Sequence of chain 3.A:
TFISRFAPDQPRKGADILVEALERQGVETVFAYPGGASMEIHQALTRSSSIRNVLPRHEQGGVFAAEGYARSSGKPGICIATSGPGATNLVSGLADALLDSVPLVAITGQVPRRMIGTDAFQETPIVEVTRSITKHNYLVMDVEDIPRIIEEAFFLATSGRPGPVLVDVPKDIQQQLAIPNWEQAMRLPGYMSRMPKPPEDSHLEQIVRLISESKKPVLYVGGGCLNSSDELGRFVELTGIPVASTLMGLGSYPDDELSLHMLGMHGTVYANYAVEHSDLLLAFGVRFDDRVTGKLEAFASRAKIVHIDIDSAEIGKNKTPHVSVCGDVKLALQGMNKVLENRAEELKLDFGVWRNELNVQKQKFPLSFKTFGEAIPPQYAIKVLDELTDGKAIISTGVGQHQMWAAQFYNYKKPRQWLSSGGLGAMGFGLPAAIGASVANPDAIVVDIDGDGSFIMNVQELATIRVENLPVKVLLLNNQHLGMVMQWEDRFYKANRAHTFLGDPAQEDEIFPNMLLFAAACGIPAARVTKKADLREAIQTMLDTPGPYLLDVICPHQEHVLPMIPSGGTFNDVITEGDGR

A protein and the small-molecule ligand that binds it are described below.
Small molecule (SMILES): Cc1ncc(C[n+]2c([C@@](C)(O)OO)sc(CCOP(=O)(O)OP(=O)(O)O)c2C)c(N)n1

Binding-site contacts:
Ligand atom OAK contacts residue ASP453 of chain 3.A at 2.8 Å (salt-bridge).
Ligand atom OAT contacts residue VAL400 of chain 3.A at 3.5 Å (h-bond).
Ligand atom CAA contacts residue ASN89 of chain 2.A at 3.4 Å.
Ligand atom OAK contacts residue GLY454 of chain 3.A at 3.1 Å (h-bond).
Ligand atom CAO contacts residue LEU483 of chain 3.A at 3.5 Å (hydrophobic).
Ligand atom CAA contacts residue GLU59 of chain 2.A at 3.5 Å.
Ligand atom N1 contacts residue GLU59 of chain 2.A at 2.8 Å (salt-bridge).
Ligand atom OAI contacts residue MG1 of chain 3.B at 2.0 Å.
Ligand atom OAJ contacts residue GLY484 of chain 3.A at 3.2 Å (h-bond).
Ligand atom OAT contacts residue HIS403 of chain 3.A at 3.1 Å (h-bond).
Ligand atom OC11 contacts residue GLN122 of chain 2.A at 2.4 Å (h-bond).
Ligand atom C6 contacts residue GLU59 of chain 2.A at 3.5 Å.
Ligand atom OAF contacts residue HIS403 of chain 3.A at 2.9 Å (h-bond).
Ligand atom C4 contacts residue MET428 of chain 3.A at 3.5 Å (hydrophobic).
Ligand atom OAH contacts residue GLN122 of chain 2.A at 2.2 Å (h-bond).
Ligand atom NAD contacts residue GLN122 of chain 2.A at 3.3 Å (h-bond).
Ligand atom OAG contacts residue GLY452 of chain 3.A at 3.5 Å.
Ligand atom NAD contacts residue GLY426 of chain 3.A at 2.8 Å (h-bond).
Ligand atom OAI contacts residue GLY484 of chain 3.A at 3.0 Å (h-bond).
Ligand atom OAK contacts residue HIS482 of chain 3.A at 3.1 Å (h-bond).
Ligand atom PBE contacts residue MG1 of chain 3.B at 3.3 Å.
Ligand atom OBC1 contacts residue WRQ1 of chain 3.D at 3.4 Å (h-bond).
Ligand atom OC11 contacts residue GLY36 of chain 2.A at 3.0 Å (h-bond).
Ligand atom OAF contacts residue GLN402 of chain 3.A at 3.5 Å (h-bond).
Ligand atom N3 contacts residue MET428 of chain 3.A at 3.3 Å.
Ligand atom OAJ contacts residue GLY401 of chain 3.A at 3.4 Å.
Ligand atom OAG contacts residue SER455 of chain 3.A at 2.8 Å (h-bond).
Ligand atom OAG contacts residue GLY454 of chain 3.A at 3.3 Å (h-bond).
Ligand atom OAS contacts residue LEU483 of chain 3.A at 3.4 Å.
Ligand atom CAB contacts residue PRO34 of chain 2.A at 3.2 Å (hydrophobic).
Ligand atom CAN contacts residue VAL400 of chain 3.A at 3.2 Å (hydrophobic).
Ligand atom OAK contacts residue MG1 of chain 3.B at 2.0 Å.
Ligand atom CAX contacts residue MET428 of chain 3.A at 3.4 Å (hydrophobic).
Ligand atom OAJ contacts residue MET485 of chain 3.A at 2.9 Å (h-bond).
Ligand atom OBC1 contacts residue GLY36 of chain 2.A at 3.5 Å (h-bond).
Ligand atom PBD contacts residue MG1 of chain 3.B at 3.2 Å.
Ligand atom OAI contacts residue HIS482 of chain 3.A at 3.2 Å (h-bond).
Ligand atom OAI contacts residue ASN480 of chain 3.A at 2.8 Å (h-bond).
Ligand atom PBD contacts residue GLN402 of chain 3.A at 3.5 Å.
Ligand atom OAJ contacts residue GLN402 of chain 3.A at 2.6 Å (h-bond).

Sequence of chain 2.A:
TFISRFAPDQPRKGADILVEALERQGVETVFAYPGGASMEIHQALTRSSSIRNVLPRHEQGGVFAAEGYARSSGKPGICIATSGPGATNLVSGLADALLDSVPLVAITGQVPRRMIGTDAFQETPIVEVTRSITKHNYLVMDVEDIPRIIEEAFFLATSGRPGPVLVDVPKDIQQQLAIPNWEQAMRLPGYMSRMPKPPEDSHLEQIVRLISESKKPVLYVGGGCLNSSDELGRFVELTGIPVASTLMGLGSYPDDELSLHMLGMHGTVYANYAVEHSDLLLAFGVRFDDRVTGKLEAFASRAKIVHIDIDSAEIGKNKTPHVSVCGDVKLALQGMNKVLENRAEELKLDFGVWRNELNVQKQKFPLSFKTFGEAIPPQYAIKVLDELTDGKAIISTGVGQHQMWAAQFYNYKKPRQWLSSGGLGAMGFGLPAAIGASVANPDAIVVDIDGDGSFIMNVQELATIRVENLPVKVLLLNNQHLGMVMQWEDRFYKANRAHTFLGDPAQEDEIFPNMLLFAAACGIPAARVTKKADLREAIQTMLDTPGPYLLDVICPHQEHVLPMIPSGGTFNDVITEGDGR